Sequence of chain 60.A:
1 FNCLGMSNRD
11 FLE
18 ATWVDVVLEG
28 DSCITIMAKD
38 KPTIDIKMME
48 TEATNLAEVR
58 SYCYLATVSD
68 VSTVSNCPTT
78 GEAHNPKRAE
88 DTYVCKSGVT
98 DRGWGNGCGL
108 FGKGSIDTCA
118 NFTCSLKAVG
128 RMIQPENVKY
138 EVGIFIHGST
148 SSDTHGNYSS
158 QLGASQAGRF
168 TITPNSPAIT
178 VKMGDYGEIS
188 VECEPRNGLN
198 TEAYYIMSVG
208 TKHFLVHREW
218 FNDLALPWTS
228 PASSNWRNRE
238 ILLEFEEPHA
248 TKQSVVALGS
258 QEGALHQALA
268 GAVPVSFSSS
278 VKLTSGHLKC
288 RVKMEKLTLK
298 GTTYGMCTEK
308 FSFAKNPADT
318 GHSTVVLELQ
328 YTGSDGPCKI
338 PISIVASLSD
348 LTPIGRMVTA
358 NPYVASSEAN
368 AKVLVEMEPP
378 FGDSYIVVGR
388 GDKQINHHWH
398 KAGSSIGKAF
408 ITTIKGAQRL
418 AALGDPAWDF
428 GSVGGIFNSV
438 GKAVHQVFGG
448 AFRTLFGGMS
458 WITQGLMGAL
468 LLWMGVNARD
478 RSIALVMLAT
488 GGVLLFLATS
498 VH

Binding-site contacts:
Ligand atom O5 contacts residue PHE119 of chain 60.A at 3.9 Å.
Ligand atom O6 contacts residue PHE119 of chain 60.A at 2.8 Å (h-bond).
Ligand atom C8 contacts residue ASP67 of chain 60.A at 3.7 Å.
Ligand atom C8 contacts residue SER66 of chain 60.A at 3.6 Å.
Ligand atom N2 contacts residue TYR90 of chain 60.A at 4.4 Å.
Ligand atom C1 contacts residue SER66 of chain 60.A at 4.5 Å.
Ligand atom O6 contacts residue THR89 of chain 60.A at 3.9 Å.
Ligand atom O5 contacts residue THR120 of chain 60.A at 3.4 Å (h-bond).
Ligand atom C5 contacts residue ASN118 of chain 60.A at 3.6 Å.
Ligand atom C5 contacts residue THR120 of chain 60.A at 4.2 Å.
Ligand atom C2 contacts residue ASN118 of chain 60.A at 2.5 Å.
Ligand atom C3 contacts residue ASN118 of chain 60.A at 3.8 Å.
Ligand atom C6 contacts residue THR120 of chain 60.A at 3.8 Å.
Ligand atom N2 contacts residue ASN118 of chain 60.A at 2.9 Å (h-bond).
Ligand atom C1 contacts residue ASN118 of chain 60.A at 1.4 Å.
Ligand atom C7 contacts residue ASN118 of chain 60.A at 3.8 Å.
Ligand atom O5 contacts residue ASN118 of chain 60.A at 2.4 Å (h-bond).
Ligand atom C6 contacts residue PHE119 of chain 60.A at 4.0 Å (hydrophobic).
Ligand atom O6 contacts residue ASN118 of chain 60.A at 4.2 Å.
Ligand atom O6 contacts residue THR120 of chain 60.A at 3.6 Å (h-bond).
Ligand atom C1 contacts residue THR89 of chain 60.A at 4.2 Å.
Ligand atom O5 contacts residue THR89 of chain 60.A at 4.5 Å.
Ligand atom C4 contacts residue ASN118 of chain 60.A at 4.2 Å.
Ligand atom C8 contacts residue ASN118 of chain 60.A at 3.7 Å.

The small molecule below binds the protein below.
Small molecule (SMILES): CC(=O)N[C@@H]1[C@@H](O)[C@H](O)[C@@H](CO)O[C@H]1O